Binding-site contacts:
Ligand atom C6 contacts residue ILE248 of chain 1.A at 4.3 Å (hydrophobic).
Ligand atom C4 contacts residue PHE285 of chain 1.A at 4.2 Å (hydrophobic).
Ligand atom C9 contacts residue TYR249 of chain 1.A at 4.0 Å (hydrophobic).
Ligand atom C8 contacts residue MET269 of chain 1.A at 3.8 Å (hydrophobic).
Ligand atom C11 contacts residue ILE248 of chain 1.A at 4.1 Å (hydrophobic).
Ligand atom O1 contacts residue LEU231 of chain 1.A at 4.0 Å.
Ligand atom C8 contacts residue PHE252 of chain 1.A at 3.9 Å (hydrophobic).
Ligand atom C6 contacts residue PHE252 of chain 1.A at 4.4 Å (hydrophobic).
Ligand atom O1 contacts residue ILE248 of chain 1.A at 3.9 Å.
Ligand atom C6 contacts residue PHE285 of chain 1.A at 3.9 Å (hydrophobic).
Ligand atom O7 contacts residue PHE285 of chain 1.A at 4.0 Å.
Ligand atom C2 contacts residue TYR80 of chain 1.A at 4.0 Å (hydrophobic).
Ligand atom O10 contacts residue PHE285 of chain 1.A at 3.9 Å.
Ligand atom C2 contacts residue VAL234 of chain 1.A at 3.6 Å (hydrophobic).
Ligand atom C4 contacts residue ILE248 of chain 1.A at 4.2 Å (hydrophobic).
Ligand atom C2 contacts residue SER233 of chain 1.A at 3.0 Å.
Ligand atom C3 contacts residue PHE285 of chain 1.A at 4.0 Å (hydrophobic).
Ligand atom O10 contacts residue GLN282 of chain 1.A at 3.1 Å (h-bond).
Ligand atom O1 contacts residue ASP230 of chain 1.A at 4.0 Å.
Ligand atom C9 contacts residue GLN282 of chain 1.A at 3.3 Å.
Ligand atom O1 contacts residue SER233 of chain 1.A at 3.0 Å (h-bond).
Ligand atom C4 contacts residue TYR80 of chain 1.A at 4.3 Å (hydrophobic).
Ligand atom O1 contacts residue TYR80 of chain 1.A at 2.7 Å (h-bond).
Ligand atom C3 contacts residue SER233 of chain 1.A at 4.3 Å.
Ligand atom C8 contacts residue PHE285 of chain 1.A at 3.7 Å (hydrophobic).
Ligand atom C5 contacts residue LEU231 of chain 1.A at 4.3 Å (hydrophobic).
Ligand atom C5 contacts residue PHE285 of chain 1.A at 4.0 Å (hydrophobic).
Ligand atom C2 contacts residue LEU231 of chain 1.A at 3.9 Å (hydrophobic).
Ligand atom C4 contacts residue LEU231 of chain 1.A at 3.7 Å (hydrophobic).
Ligand atom C12 contacts residue PHE285 of chain 1.A at 3.8 Å (hydrophobic).
Ligand atom C3 contacts residue LEU231 of chain 1.A at 4.4 Å (hydrophobic).
Ligand atom C11 contacts residue GLN282 of chain 1.A at 4.3 Å.
Ligand atom O7 contacts residue PHE252 of chain 1.A at 3.5 Å.
Ligand atom C3 contacts residue ILE248 of chain 1.A at 3.5 Å (hydrophobic).
Ligand atom C11 contacts residue PHE285 of chain 1.A at 3.8 Å (hydrophobic).
Ligand atom C12 contacts residue ILE248 of chain 1.A at 3.5 Å (hydrophobic).
Ligand atom C2 contacts residue ILE248 of chain 1.A at 3.7 Å (hydrophobic).
Ligand atom C9 contacts residue MET269 of chain 1.A at 4.1 Å (hydrophobic).
Ligand atom C9 contacts residue PHE252 of chain 1.A at 3.9 Å (hydrophobic).
Ligand atom C9 contacts residue PHE285 of chain 1.A at 4.2 Å (hydrophobic).

Sequence of chain 1.A:
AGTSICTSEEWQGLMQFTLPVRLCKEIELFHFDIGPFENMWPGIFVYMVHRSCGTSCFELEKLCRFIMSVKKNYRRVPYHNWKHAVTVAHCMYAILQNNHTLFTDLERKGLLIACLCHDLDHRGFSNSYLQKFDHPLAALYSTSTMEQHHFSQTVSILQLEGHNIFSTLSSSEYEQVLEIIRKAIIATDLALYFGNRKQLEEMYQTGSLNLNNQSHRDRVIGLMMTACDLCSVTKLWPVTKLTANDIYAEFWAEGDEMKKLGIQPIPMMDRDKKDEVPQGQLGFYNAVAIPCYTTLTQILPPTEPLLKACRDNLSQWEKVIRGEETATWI

A protein and the small-molecule ligand that binds it are described below.
Small molecule (SMILES): OCc1ccc2c(c1)OCCO2